Sequence of chain 1.E:
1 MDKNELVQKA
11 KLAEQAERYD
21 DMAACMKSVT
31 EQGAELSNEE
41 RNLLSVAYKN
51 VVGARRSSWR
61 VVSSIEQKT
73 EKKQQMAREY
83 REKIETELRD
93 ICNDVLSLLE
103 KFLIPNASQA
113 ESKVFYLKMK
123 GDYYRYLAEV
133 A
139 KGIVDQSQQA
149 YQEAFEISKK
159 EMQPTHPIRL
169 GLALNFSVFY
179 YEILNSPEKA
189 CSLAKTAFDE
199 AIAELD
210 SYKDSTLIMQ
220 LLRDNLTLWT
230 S

A protein and the small-molecule ligand that binds it are described below.
Small molecule (SMILES): CCC[C@H](N)C(=O)N[C@@H](CCCN=C(N)N)C(=O)N1CCC[C@H]1C(=O)N[C@@H](CCC(=O)O)C(=O)N[C@@H](COP(=O)(O)O)C(=O)N[C@@H](C)C(=O)N1CCC[C@H]1C(=O)N[C@@H](C)C=O

Binding-site contacts:
Ligand atom P contacts residue LYS49 of chain 1.E at 3.8 Å.
Ligand atom CB contacts residue ASN173 of chain 1.E at 3.3 Å.
Ligand atom C contacts residue ASN224 of chain 1.E at 3.9 Å.
Ligand atom N contacts residue ASN173 of chain 1.E at 2.8 Å (h-bond).
Ligand atom CB contacts residue VAL46 of chain 1.E at 3.9 Å (hydrophobic).
Ligand atom NE contacts residue ARG60 of chain 1.E at 3.4 Å.
Ligand atom CD contacts residue LEU220 of chain 1.E at 3.4 Å (hydrophobic).
Ligand atom O2P contacts residue ARG56 of chain 1.E at 2.9 Å (salt-bridge).
Ligand atom CD contacts residue GLU180 of chain 1.E at 3.3 Å.
Ligand atom OE2 contacts residue LEU220 of chain 1.E at 3.7 Å.
Ligand atom O contacts residue LEU172 of chain 1.E at 3.5 Å.
Ligand atom O2P contacts residue LYS49 of chain 1.E at 3.0 Å (salt-bridge).
Ligand atom CD contacts residue ARG60 of chain 1.E at 3.6 Å.
Ligand atom CA contacts residue ASN173 of chain 1.E at 3.4 Å.
Ligand atom CB contacts residue ASN224 of chain 1.E at 3.6 Å.
Ligand atom O contacts residue ASN224 of chain 1.E at 2.8 Å (h-bond).
Ligand atom CB contacts residue LYS49 of chain 1.E at 3.6 Å.
Ligand atom O1P contacts residue ARG56 of chain 1.E at 3.2 Å (salt-bridge).
Ligand atom N contacts residue LEU172 of chain 1.E at 3.6 Å.
Ligand atom O contacts residue VAL176 of chain 1.E at 3.5 Å.
Ligand atom CA contacts residue ASN224 of chain 1.E at 3.7 Å.
Ligand atom CZ contacts residue ARG60 of chain 1.E at 3.6 Å.
Ligand atom CB contacts residue TRP228 of chain 1.E at 3.7 Å (hydrophobic).
Ligand atom C contacts residue LEU172 of chain 1.E at 3.8 Å (hydrophobic).
Ligand atom OE1 contacts residue ASP223 of chain 1.E at 3.3 Å (salt-bridge).
Ligand atom O3P contacts residue ARG127 of chain 1.E at 3.1 Å (salt-bridge).
Ligand atom CG contacts residue GLU180 of chain 1.E at 3.6 Å.
Ligand atom OE1 contacts residue LEU220 of chain 1.E at 3.1 Å.
Ligand atom C contacts residue SER45 of chain 1.E at 3.7 Å.
Ligand atom C contacts residue ASN173 of chain 1.E at 3.5 Å.
Ligand atom N contacts residue ASN224 of chain 1.E at 3.1 Å (h-bond).
Ligand atom NH2 contacts residue ARG60 of chain 1.E at 3.5 Å.
Ligand atom P contacts residue ARG56 of chain 1.E at 3.7 Å.
Ligand atom O1P contacts residue ARG127 of chain 1.E at 3.0 Å (salt-bridge).
Ligand atom CA contacts residue ASN173 of chain 1.E at 3.7 Å.
Ligand atom CB contacts residue ASN173 of chain 1.E at 3.5 Å.
Ligand atom CA contacts residue LEU172 of chain 1.E at 3.8 Å (hydrophobic).
Ligand atom O3P contacts residue LYS49 of chain 1.E at 3.4 Å (salt-bridge).
Ligand atom O contacts residue SER45 of chain 1.E at 2.9 Å (h-bond).
Ligand atom O3P contacts residue TYR128 of chain 1.E at 2.8 Å (h-bond).